A small-molecule ligand and the protein it binds are described below.
Small molecule (SMILES): Oc1c(Br)cc(Br)cc1Br

Sequence of chain 1.A:
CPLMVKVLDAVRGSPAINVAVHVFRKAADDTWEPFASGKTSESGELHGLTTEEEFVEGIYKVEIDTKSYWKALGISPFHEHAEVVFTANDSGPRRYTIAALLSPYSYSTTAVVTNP

Binding-site contacts:
Ligand atom C5 contacts residue LEU17 of chain 2.A at 3.2 Å (hydrophobic).
Ligand atom C6 contacts residue LEU17 of chain 2.A at 3.7 Å (hydrophobic).
Ligand atom C6 contacts residue LYS15 of chain 2.A at 4.3 Å.
Ligand atom C6 contacts residue LYS15 of chain 1.A at 4.4 Å.
Ligand atom C5 contacts residue ALA108 of chain 1.A at 3.5 Å (hydrophobic).
Ligand atom BR6 contacts residue LYS15 of chain 2.A at 3.6 Å.
Ligand atom BR2 contacts residue LYS15 of chain 1.A at 4.1 Å.
Ligand atom C4 contacts residue LEU17 of chain 2.A at 3.7 Å (hydrophobic).
Ligand atom C4 contacts residue TBP1 of chain 2.C at 0.6 Å.
Ligand atom O1 contacts residue TBP1 of chain 2.C at 0.0 Å (h-bond).
Ligand atom BR6 contacts residue LEU17 of chain 2.A at 4.1 Å.
Ligand atom BR6 contacts residue TBP1 of chain 2.C at 0.8 Å.
Ligand atom C6 contacts residue ALA108 of chain 1.A at 4.0 Å (hydrophobic).
Ligand atom C2 contacts residue LEU17 of chain 1.A at 3.8 Å (hydrophobic).
Ligand atom C2 contacts residue LYS15 of chain 2.A at 4.5 Å.
Ligand atom BR6 contacts residue ALA108 of chain 1.A at 4.4 Å.
Ligand atom O1 contacts residue LYS15 of chain 2.A at 3.0 Å (salt-bridge).
Ligand atom C3 contacts residue LEU17 of chain 1.A at 3.8 Å (hydrophobic).
Ligand atom BR4 contacts residue THR119 of chain 1.A at 4.3 Å.
Ligand atom BR6 contacts residue THR106 of chain 1.A at 4.1 Å.
Ligand atom BR2 contacts residue TBP1 of chain 2.C at 0.8 Å.
Ligand atom BR4 contacts residue TBP1 of chain 2.C at 1.7 Å.
Ligand atom C1 contacts residue TBP1 of chain 2.C at 0.5 Å.
Ligand atom BR2 contacts residue LEU17 of chain 1.A at 3.6 Å.
Ligand atom C1 contacts residue LYS15 of chain 1.A at 4.0 Å.
Ligand atom BR4 contacts residue ALA108 of chain 1.A at 4.4 Å.
Ligand atom BR6 contacts residue LYS15 of chain 1.A at 4.5 Å.
Ligand atom C2 contacts residue TBP1 of chain 2.C at 0.6 Å.
Ligand atom C4 contacts residue ALA108 of chain 1.A at 4.1 Å (hydrophobic).
Ligand atom C6 contacts residue TBP1 of chain 2.C at 0.6 Å.
Ligand atom C1 contacts residue LYS15 of chain 2.A at 3.9 Å.
Ligand atom C2 contacts residue ALA108 of chain 2.A at 4.2 Å (hydrophobic).
Ligand atom BR4 contacts residue LEU17 of chain 2.A at 4.1 Å.
Ligand atom O1 contacts residue LYS15 of chain 1.A at 3.1 Å (salt-bridge).
Ligand atom C3 contacts residue ALA108 of chain 2.A at 3.9 Å (hydrophobic).
Ligand atom C2 contacts residue LYS15 of chain 1.A at 4.4 Å.
Ligand atom BR2 contacts residue ALA108 of chain 2.A at 3.9 Å.
Ligand atom C3 contacts residue TBP1 of chain 2.C at 0.6 Å.
Ligand atom C5 contacts residue TBP1 of chain 2.C at 1.0 Å.

Sequence of chain 2.A:
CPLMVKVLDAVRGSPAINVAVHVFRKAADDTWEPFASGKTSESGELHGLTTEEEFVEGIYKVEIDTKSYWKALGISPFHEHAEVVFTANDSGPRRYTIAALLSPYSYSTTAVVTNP